The protein below binds the small molecule below.
Small molecule (SMILES): Nc1cccc(C[C@H]2CNC[C@H]2OCCNCCc2cccc(F)c2)n1

Sequence of chain 1.A:
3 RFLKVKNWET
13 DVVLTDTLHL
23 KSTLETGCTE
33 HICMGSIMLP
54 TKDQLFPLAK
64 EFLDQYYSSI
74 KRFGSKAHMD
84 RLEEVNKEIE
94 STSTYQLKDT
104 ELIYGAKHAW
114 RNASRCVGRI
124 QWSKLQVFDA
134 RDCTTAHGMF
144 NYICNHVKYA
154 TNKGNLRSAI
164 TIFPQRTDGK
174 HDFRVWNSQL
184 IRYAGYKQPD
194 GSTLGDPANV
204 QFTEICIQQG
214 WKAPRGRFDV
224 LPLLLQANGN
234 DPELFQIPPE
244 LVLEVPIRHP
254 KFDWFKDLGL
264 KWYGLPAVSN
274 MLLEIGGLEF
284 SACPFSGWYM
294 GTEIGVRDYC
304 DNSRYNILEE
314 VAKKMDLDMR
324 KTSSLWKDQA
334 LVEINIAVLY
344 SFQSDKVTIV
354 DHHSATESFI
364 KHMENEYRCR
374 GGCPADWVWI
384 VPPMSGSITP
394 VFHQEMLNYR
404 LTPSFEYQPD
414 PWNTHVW

Binding-site contacts:
Ligand atom F13 contacts residue LEU41 of chain 1.B at 3.1 Å.
Ligand atom N6A contacts residue TYR292 of chain 1.B at 3.7 Å.
Ligand atom C3 contacts residue HEM1 of chain 1.H at 3.6 Å.
Ligand atom C7A contacts residue HEM1 of chain 1.H at 3.6 Å.
Ligand atom C4' contacts residue GLU296 of chain 1.B at 3.6 Å.
Ligand atom N2 contacts residue HEM1 of chain 1.H at 2.8 Å (h-bond).
Ligand atom C2' contacts residue GLU296 of chain 1.B at 3.8 Å.
Ligand atom C6A contacts residue GLU296 of chain 1.B at 3.5 Å.
Ligand atom C14 contacts residue TRP10 of chain 1.A at 3.8 Å (hydrophobic).
Ligand atom C5' contacts residue GLU296 of chain 1.B at 2.8 Å.
Ligand atom N1A contacts residue GLU296 of chain 1.B at 2.7 Å (salt-bridge).
Ligand atom C2' contacts residue HEM1 of chain 1.H at 3.4 Å.
Ligand atom C1 contacts residue VAL271 of chain 1.B at 3.7 Å (hydrophobic).
Ligand atom C3A contacts residue VAL271 of chain 1.B at 3.8 Å (hydrophobic).
Ligand atom C7A contacts residue GLU296 of chain 1.B at 3.5 Å.
Ligand atom C14 contacts residue MET40 of chain 1.B at 3.5 Å (hydrophobic).
Ligand atom C1 contacts residue HEM1 of chain 1.H at 3.8 Å.
Ligand atom F13 contacts residue TYR410 of chain 1.B at 3.8 Å.
Ligand atom C2 contacts residue HEM1 of chain 1.H at 3.6 Å.
Ligand atom C4A contacts residue HEM1 of chain 1.H at 3.8 Å.
Ligand atom N1A contacts residue HEM1 of chain 1.H at 3.7 Å.
Ligand atom F13 contacts residue MET40 of chain 1.B at 3.1 Å.
Ligand atom C7A contacts residue VAL271 of chain 1.B at 3.8 Å (hydrophobic).
Ligand atom N6A contacts residue HEM1 of chain 1.H at 3.3 Å.
Ligand atom C4' contacts residue VAL271 of chain 1.B at 3.8 Å (hydrophobic).
Ligand atom C2A contacts residue GLU296 of chain 1.B at 3.5 Å.
Ligand atom C3' contacts residue HEM1 of chain 1.H at 3.7 Å.
Ligand atom C12 contacts residue TYR410 of chain 1.B at 3.6 Å (hydrophobic).
Ligand atom C5A contacts residue TRP291 of chain 1.B at 3.7 Å (hydrophobic).
Ligand atom O1 contacts residue HEM1 of chain 1.H at 3.0 Å (h-bond).
Ligand atom N1' contacts residue GLU296 of chain 1.B at 2.8 Å (salt-bridge).
Ligand atom C5A contacts residue HEM1 of chain 1.H at 3.3 Å.
Ligand atom C13 contacts residue MET40 of chain 1.B at 3.6 Å (hydrophobic).
Ligand atom C6A contacts residue HEM1 of chain 1.H at 3.4 Å.
Ligand atom C15 contacts residue TRP10 of chain 1.A at 3.8 Å (hydrophobic).
Ligand atom C3 contacts residue TRP382 of chain 1.B at 3.8 Å (hydrophobic).
Ligand atom N6A contacts residue TRP291 of chain 1.B at 2.6 Å (h-bond).
Ligand atom N6A contacts residue GLU296 of chain 1.B at 2.7 Å (salt-bridge).
Ligand atom C6A contacts residue TRP291 of chain 1.B at 3.6 Å (hydrophobic).
Ligand atom C4 contacts residue HEM1 of chain 1.H at 3.4 Å.

Sequence of chain 1.B:
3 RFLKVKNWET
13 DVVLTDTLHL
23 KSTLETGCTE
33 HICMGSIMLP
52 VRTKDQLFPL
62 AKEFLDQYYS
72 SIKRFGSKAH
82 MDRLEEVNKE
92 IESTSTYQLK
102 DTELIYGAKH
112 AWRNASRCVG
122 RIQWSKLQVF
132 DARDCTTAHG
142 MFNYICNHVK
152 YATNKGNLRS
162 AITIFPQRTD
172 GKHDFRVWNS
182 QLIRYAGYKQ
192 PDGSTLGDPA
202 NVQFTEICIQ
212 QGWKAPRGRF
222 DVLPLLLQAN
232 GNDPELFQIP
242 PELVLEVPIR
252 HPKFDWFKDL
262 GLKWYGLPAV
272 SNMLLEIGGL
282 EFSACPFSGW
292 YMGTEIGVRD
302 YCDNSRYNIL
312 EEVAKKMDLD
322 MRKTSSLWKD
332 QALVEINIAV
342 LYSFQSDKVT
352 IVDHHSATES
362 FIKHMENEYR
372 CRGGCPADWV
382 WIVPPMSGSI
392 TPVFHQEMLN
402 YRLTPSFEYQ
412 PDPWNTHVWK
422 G